Sequence of chain 1.B:
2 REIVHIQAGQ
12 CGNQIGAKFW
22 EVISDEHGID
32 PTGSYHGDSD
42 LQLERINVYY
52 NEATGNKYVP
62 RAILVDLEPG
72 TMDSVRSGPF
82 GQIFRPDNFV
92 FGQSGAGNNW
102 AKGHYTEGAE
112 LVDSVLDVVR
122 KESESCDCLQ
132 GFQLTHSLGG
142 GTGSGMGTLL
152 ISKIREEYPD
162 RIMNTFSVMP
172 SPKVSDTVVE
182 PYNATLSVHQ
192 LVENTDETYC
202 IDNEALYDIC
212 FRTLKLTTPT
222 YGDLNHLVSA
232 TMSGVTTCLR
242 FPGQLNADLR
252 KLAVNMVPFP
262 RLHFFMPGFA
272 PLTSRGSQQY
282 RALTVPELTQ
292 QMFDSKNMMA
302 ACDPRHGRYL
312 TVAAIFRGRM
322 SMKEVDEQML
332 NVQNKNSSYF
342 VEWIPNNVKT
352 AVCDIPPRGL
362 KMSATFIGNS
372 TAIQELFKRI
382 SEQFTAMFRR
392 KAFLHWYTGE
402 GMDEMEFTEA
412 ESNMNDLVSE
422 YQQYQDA

Binding-site contacts:
Ligand atom C13 contacts residue LEU253 of chain 1.B at 3.8 Å (hydrophobic).
Ligand atom C08 contacts residue MET257 of chain 1.B at 3.9 Å (hydrophobic).
Ligand atom C08 contacts residue LEU253 of chain 1.B at 3.7 Å (hydrophobic).
Ligand atom N11 contacts residue TYR200 of chain 1.B at 3.5 Å (h-bond).
Ligand atom C05 contacts residue LEU253 of chain 1.B at 3.8 Å (hydrophobic).
Ligand atom C13 contacts residue ILE368 of chain 1.B at 4.0 Å (hydrophobic).
Ligand atom C10 contacts residue LEU253 of chain 1.B at 3.5 Å (hydrophobic).
Ligand atom C12 contacts residue LEU253 of chain 1.B at 3.9 Å (hydrophobic).
Ligand atom C18 contacts residue PHE167 of chain 1.B at 3.7 Å (hydrophobic).
Ligand atom C16 contacts residue THR237 of chain 1.B at 4.0 Å.
Ligand atom C06 contacts residue ILE316 of chain 1.B at 3.8 Å (hydrophobic).
Ligand atom C15 contacts residue TYR200 of chain 1.B at 3.5 Å (hydrophobic).
Ligand atom C18 contacts residue GLN134 of chain 1.B at 3.3 Å.
Ligand atom C12 contacts residue GLU198 of chain 1.B at 3.6 Å.
Ligand atom N09 contacts residue ALA314 of chain 1.B at 3.7 Å.
Ligand atom N09 contacts residue MET257 of chain 1.B at 3.6 Å.
Ligand atom N11 contacts residue LEU253 of chain 1.B at 3.7 Å.
Ligand atom N14 contacts residue TYR200 of chain 1.B at 2.9 Å (h-bond).
Ligand atom C16 contacts residue VAL236 of chain 1.B at 3.8 Å (hydrophobic).
Ligand atom C02 contacts residue LEU246 of chain 1.B at 3.6 Å (hydrophobic).
Ligand atom C15 contacts residue VAL236 of chain 1.B at 3.4 Å (hydrophobic).
Ligand atom N14 contacts residue GLU198 of chain 1.B at 3.2 Å (salt-bridge).
Ligand atom C01 contacts residue ALA352 of chain 1.B at 3.9 Å (hydrophobic).
Ligand atom C17 contacts residue ASN165 of chain 1.B at 3.7 Å.
Ligand atom C06 contacts residue CYS239 of chain 1.B at 3.7 Å (hydrophobic).
Ligand atom C10 contacts residue GLU198 of chain 1.B at 3.3 Å.
Ligand atom C04 contacts residue ALA314 of chain 1.B at 3.5 Å (hydrophobic).
Ligand atom C04 contacts residue LEU253 of chain 1.B at 3.9 Å (hydrophobic).
Ligand atom C01 contacts residue ILE316 of chain 1.B at 3.8 Å (hydrophobic).
Ligand atom N09 contacts residue LEU253 of chain 1.B at 3.8 Å.
Ligand atom C17 contacts residue LEU250 of chain 1.B at 3.6 Å (hydrophobic).
Ligand atom C07 contacts residue LEU253 of chain 1.B at 3.7 Å (hydrophobic).
Ligand atom C03 contacts residue ALA314 of chain 1.B at 3.5 Å (hydrophobic).
Ligand atom C13 contacts residue VAL236 of chain 1.B at 4.0 Å (hydrophobic).
Ligand atom N11 contacts residue GLU198 of chain 1.B at 2.8 Å (salt-bridge).
Ligand atom C12 contacts residue TYR200 of chain 1.B at 3.3 Å (hydrophobic).
Ligand atom C10 contacts residue MET257 of chain 1.B at 3.5 Å (hydrophobic).
Ligand atom C16 contacts residue TYR200 of chain 1.B at 3.6 Å (hydrophobic).
Ligand atom C01 contacts residue LEU246 of chain 1.B at 3.5 Å (hydrophobic).
Ligand atom C15 contacts residue LEU240 of chain 1.B at 3.9 Å (hydrophobic).

The protein below binds the small molecule below.
Small molecule (SMILES): CCCCNc1cc2c(cn1)[nH]c1ccccc12